Sequence of chain 1.B:
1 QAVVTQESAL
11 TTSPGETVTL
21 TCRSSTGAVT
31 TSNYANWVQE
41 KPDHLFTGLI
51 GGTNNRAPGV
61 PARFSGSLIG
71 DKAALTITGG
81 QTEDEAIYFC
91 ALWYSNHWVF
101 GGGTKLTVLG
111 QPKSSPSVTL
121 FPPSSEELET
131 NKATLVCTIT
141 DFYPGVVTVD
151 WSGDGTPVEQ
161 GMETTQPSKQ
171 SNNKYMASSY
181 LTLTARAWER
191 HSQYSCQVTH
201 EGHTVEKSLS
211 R

Binding-site contacts:
Ligand atom NE contacts residue SER95 of chain 1.B at 2.9 Å (h-bond).
Ligand atom O contacts residue SER95 of chain 1.B at 2.8 Å (h-bond).
Ligand atom OE1 contacts residue TRP93 of chain 1.B at 3.1 Å.
Ligand atom CA contacts residue SER95 of chain 1.B at 3.3 Å.
Ligand atom C contacts residue SER95 of chain 1.B at 2.9 Å.
Ligand atom CG contacts residue SER95 of chain 1.B at 3.4 Å.
Ligand atom O contacts residue SER32 of chain 1.B at 3.5 Å (h-bond).
Ligand atom N contacts residue SER95 of chain 1.B at 3.1 Å (h-bond).
Ligand atom C contacts residue TRP93 of chain 1.B at 3.4 Å (hydrophobic).
Ligand atom CA contacts residue SER95 of chain 1.B at 3.6 Å.
Ligand atom C contacts residue SER32 of chain 1.B at 3.2 Å.
Ligand atom O contacts residue TRP93 of chain 1.B at 2.9 Å (h-bond).
Ligand atom O contacts residue TRP93 of chain 1.B at 3.4 Å (h-bond).
Ligand atom O contacts residue ZN1 of chain 1.E at 3.3 Å.
Ligand atom O contacts residue SER95 of chain 1.B at 2.4 Å (h-bond).
Ligand atom C contacts residue SER95 of chain 1.B at 3.0 Å.
Ligand atom O contacts residue TRP33 of chain 1.A at 3.4 Å.
Ligand atom O contacts residue SER32 of chain 1.B at 2.8 Å (h-bond).
Ligand atom CA contacts residue SER32 of chain 1.B at 3.4 Å.
Ligand atom CA contacts residue TRP93 of chain 1.B at 3.2 Å (hydrophobic).
Ligand atom N contacts residue TYR94 of chain 1.B at 2.9 Å.
Ligand atom N contacts residue THR26 of chain 1.B at 2.7 Å.
Ligand atom N contacts residue TRP93 of chain 1.B at 3.6 Å.
Ligand atom CB contacts residue TYR34 of chain 1.B at 3.3 Å (hydrophobic).
Ligand atom CG contacts residue TYR94 of chain 1.B at 3.1 Å (hydrophobic).
Ligand atom OE2 contacts residue ALA59 of chain 1.A at 2.6 Å.
Ligand atom CB contacts residue TYR94 of chain 1.B at 3.0 Å (hydrophobic).
Ligand atom CA contacts residue TYR94 of chain 1.B at 3.4 Å (hydrophobic).
Ligand atom O contacts residue ARG50 of chain 1.A at 3.3 Å (salt-bridge).
Ligand atom CG contacts residue TYR34 of chain 1.B at 3.1 Å (hydrophobic).
Ligand atom OE1 contacts residue ASN96 of chain 1.B at 3.4 Å (h-bond).
Ligand atom N contacts residue SER32 of chain 1.B at 3.6 Å.
Ligand atom O contacts residue TRP93 of chain 1.B at 2.5 Å.
Ligand atom O contacts residue TYR99 of chain 1.A at 3.4 Å (h-bond).
Ligand atom O contacts residue SER95 of chain 1.B at 3.4 Å (h-bond).
Ligand atom C contacts residue ZN1 of chain 1.E at 3.2 Å.
Ligand atom C contacts residue TRP93 of chain 1.B at 3.4 Å (hydrophobic).
Ligand atom O contacts residue TYR94 of chain 1.B at 3.3 Å.
Ligand atom CA contacts residue TRP93 of chain 1.B at 3.5 Å (hydrophobic).
Ligand atom CD contacts residue ALA59 of chain 1.A at 3.4 Å (hydrophobic).

Sequence of chain 1.A:
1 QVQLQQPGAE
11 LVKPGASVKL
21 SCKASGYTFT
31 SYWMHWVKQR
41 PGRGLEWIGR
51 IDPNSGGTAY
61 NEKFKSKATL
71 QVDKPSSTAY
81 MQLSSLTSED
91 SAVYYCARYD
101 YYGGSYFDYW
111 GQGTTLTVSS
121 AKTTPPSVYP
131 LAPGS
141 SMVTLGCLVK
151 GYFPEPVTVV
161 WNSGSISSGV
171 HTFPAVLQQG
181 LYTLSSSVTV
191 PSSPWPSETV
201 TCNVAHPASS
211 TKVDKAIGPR

The small molecule below binds the protein below.
Small molecule (SMILES): C[C@H](NC(=O)[C@H](CCC(N)=O)NC(=O)[C@@H](N)Cc1ccc(O)cc1)C(=O)N[C@@H](CCCN=C(N)N)C(=O)N1CCC[C@H]1C(=O)N[C@@H](CC(N)=O)C(=O)N[C@@H](C)C(=O)N[C@@H](CCC(=O)O)C(=O)N[C@H](C=O)[C@@H](C)O